Sequence of chain 3.A:
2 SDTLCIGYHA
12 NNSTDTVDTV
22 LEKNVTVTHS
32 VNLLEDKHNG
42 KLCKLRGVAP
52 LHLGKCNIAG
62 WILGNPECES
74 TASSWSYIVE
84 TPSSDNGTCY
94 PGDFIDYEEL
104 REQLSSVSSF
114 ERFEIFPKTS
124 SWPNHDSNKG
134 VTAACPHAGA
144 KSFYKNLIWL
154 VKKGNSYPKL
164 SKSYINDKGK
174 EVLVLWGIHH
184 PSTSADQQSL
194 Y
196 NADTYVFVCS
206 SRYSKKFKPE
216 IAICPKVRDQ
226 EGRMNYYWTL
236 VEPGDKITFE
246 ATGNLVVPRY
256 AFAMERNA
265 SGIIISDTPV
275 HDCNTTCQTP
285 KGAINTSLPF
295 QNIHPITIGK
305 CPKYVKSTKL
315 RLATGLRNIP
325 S

Binding-site contacts:
Ligand atom N2 contacts residue ASN89 of chain 3.A at 3.0 Å (h-bond).
Ligand atom C3 contacts residue ARG223 of chain 3.A at 3.9 Å.
Ligand atom C7 contacts residue GLU68 of chain 3.A at 4.1 Å.
Ligand atom C4 contacts residue ASN89 of chain 3.A at 4.2 Å.
Ligand atom O7 contacts residue ARG223 of chain 3.A at 3.6 Å.
Ligand atom C7 contacts residue CYS92 of chain 3.A at 4.2 Å (hydrophobic).
Ligand atom C1 contacts residue GLU68 of chain 3.A at 4.1 Å.
Ligand atom C5 contacts residue ASN89 of chain 3.A at 3.6 Å.
Ligand atom C2 contacts residue ASN89 of chain 3.A at 2.5 Å.
Ligand atom C8 contacts residue ASN66 of chain 3.A at 3.4 Å.
Ligand atom N2 contacts residue GLU68 of chain 3.A at 3.9 Å.
Ligand atom C8 contacts residue ALA137 of chain 3.A at 4.4 Å (hydrophobic).
Ligand atom O5 contacts residue ASP88 of chain 3.A at 4.0 Å.
Ligand atom C7 contacts residue ARG223 of chain 3.A at 3.4 Å.
Ligand atom O7 contacts residue CYS92 of chain 3.A at 3.6 Å.
Ligand atom O5 contacts residue ASN89 of chain 3.A at 2.3 Å (h-bond).
Ligand atom C8 contacts residue CYS138 of chain 3.A at 4.4 Å (hydrophobic).
Ligand atom C8 contacts residue CYS92 of chain 3.A at 4.0 Å (hydrophobic).
Ligand atom O3 contacts residue ARG223 of chain 3.A at 3.0 Å (salt-bridge).
Ligand atom C7 contacts residue ASN66 of chain 3.A at 3.8 Å.
Ligand atom O6 contacts residue ASP88 of chain 3.A at 2.8 Å.
Ligand atom O5 contacts residue ARG223 of chain 3.A at 4.2 Å.
Ligand atom C8 contacts residue ASN89 of chain 3.A at 4.4 Å.
Ligand atom C1 contacts residue ASN89 of chain 3.A at 1.4 Å.
Ligand atom C8 contacts residue GLU68 of chain 3.A at 4.0 Å.
Ligand atom N2 contacts residue ARG223 of chain 3.A at 3.8 Å.
Ligand atom C6 contacts residue ASP88 of chain 3.A at 4.2 Å.
Ligand atom O7 contacts residue ASN66 of chain 3.A at 3.2 Å (h-bond).
Ligand atom C2 contacts residue ARG223 of chain 3.A at 3.8 Å.
Ligand atom C7 contacts residue ASN89 of chain 3.A at 3.2 Å.
Ligand atom C6 contacts residue ARG223 of chain 3.A at 4.0 Å.
Ligand atom C3 contacts residue ASN89 of chain 3.A at 3.8 Å.
Ligand atom O6 contacts residue ARG223 of chain 3.A at 4.1 Å.
Ligand atom C8 contacts residue ARG223 of chain 3.A at 3.6 Å.
Ligand atom O7 contacts residue ASN89 of chain 3.A at 3.1 Å (h-bond).
Ligand atom C8 contacts residue PRO139 of chain 3.A at 3.9 Å (hydrophobic).

This small molecule binds to this protein.
Small molecule (SMILES): CC(=O)N[C@H]1[C@H](O[C@H]2[C@H](O)[C@@H](NC(C)=O)CO[C@@H]2CO)O[C@H](CO)[C@@H](O)[C@@H]1O